Binding-site contacts:
Ligand atom C8 contacts residue GLY1079 of chain 1.C at 3.8 Å.
Ligand atom C7 contacts residue GLY1079 of chain 1.C at 4.4 Å.
Ligand atom N2 contacts residue ASN1078 of chain 1.C at 2.9 Å (h-bond).
Ligand atom C2 contacts residue HIS1081 of chain 1.C at 4.4 Å.
Ligand atom C3 contacts residue ASN1078 of chain 1.C at 3.8 Å.
Ligand atom C5 contacts residue HIS1081 of chain 1.C at 4.2 Å.
Ligand atom C4 contacts residue HIS1081 of chain 1.C at 4.0 Å.
Ligand atom C1 contacts residue ASN1078 of chain 1.C at 1.4 Å.
Ligand atom C1 contacts residue GLY1079 of chain 1.C at 4.3 Å.
Ligand atom C5 contacts residue PHE1083 of chain 1.C at 3.6 Å (hydrophobic).
Ligand atom C5 contacts residue ASN1078 of chain 1.C at 3.7 Å.
Ligand atom O3 contacts residue HIS1081 of chain 1.C at 4.1 Å.
Ligand atom C4 contacts residue ASN1078 of chain 1.C at 4.2 Å.
Ligand atom C3 contacts residue HIS1081 of chain 1.C at 3.5 Å.
Ligand atom O7 contacts residue HIS1081 of chain 1.C at 3.9 Å.
Ligand atom N2 contacts residue GLY1079 of chain 1.C at 4.1 Å.
Ligand atom C7 contacts residue HIS1081 of chain 1.C at 4.4 Å.
Ligand atom O4 contacts residue HIS1081 of chain 1.C at 3.8 Å.
Ligand atom O5 contacts residue ASN1078 of chain 1.C at 2.4 Å (h-bond).
Ligand atom O7 contacts residue ASN1078 of chain 1.C at 4.2 Å.
Ligand atom C2 contacts residue ASN1078 of chain 1.C at 2.5 Å.
Ligand atom C1 contacts residue PHE1083 of chain 1.C at 4.3 Å (hydrophobic).
Ligand atom O5 contacts residue PHE1083 of chain 1.C at 3.8 Å.
Ligand atom C6 contacts residue PHE1083 of chain 1.C at 3.7 Å (hydrophobic).
Ligand atom C7 contacts residue ASN1078 of chain 1.C at 3.8 Å.

The protein below binds the small molecule below.
Small molecule (SMILES): CC(=O)N[C@H]1[C@H](O[C@H]2[C@H](O)[C@@H](NC(C)=O)CO[C@@H]2CO)O[C@H](CO)[C@@H](O)[C@@H]1O

Sequence of chain 1.C:
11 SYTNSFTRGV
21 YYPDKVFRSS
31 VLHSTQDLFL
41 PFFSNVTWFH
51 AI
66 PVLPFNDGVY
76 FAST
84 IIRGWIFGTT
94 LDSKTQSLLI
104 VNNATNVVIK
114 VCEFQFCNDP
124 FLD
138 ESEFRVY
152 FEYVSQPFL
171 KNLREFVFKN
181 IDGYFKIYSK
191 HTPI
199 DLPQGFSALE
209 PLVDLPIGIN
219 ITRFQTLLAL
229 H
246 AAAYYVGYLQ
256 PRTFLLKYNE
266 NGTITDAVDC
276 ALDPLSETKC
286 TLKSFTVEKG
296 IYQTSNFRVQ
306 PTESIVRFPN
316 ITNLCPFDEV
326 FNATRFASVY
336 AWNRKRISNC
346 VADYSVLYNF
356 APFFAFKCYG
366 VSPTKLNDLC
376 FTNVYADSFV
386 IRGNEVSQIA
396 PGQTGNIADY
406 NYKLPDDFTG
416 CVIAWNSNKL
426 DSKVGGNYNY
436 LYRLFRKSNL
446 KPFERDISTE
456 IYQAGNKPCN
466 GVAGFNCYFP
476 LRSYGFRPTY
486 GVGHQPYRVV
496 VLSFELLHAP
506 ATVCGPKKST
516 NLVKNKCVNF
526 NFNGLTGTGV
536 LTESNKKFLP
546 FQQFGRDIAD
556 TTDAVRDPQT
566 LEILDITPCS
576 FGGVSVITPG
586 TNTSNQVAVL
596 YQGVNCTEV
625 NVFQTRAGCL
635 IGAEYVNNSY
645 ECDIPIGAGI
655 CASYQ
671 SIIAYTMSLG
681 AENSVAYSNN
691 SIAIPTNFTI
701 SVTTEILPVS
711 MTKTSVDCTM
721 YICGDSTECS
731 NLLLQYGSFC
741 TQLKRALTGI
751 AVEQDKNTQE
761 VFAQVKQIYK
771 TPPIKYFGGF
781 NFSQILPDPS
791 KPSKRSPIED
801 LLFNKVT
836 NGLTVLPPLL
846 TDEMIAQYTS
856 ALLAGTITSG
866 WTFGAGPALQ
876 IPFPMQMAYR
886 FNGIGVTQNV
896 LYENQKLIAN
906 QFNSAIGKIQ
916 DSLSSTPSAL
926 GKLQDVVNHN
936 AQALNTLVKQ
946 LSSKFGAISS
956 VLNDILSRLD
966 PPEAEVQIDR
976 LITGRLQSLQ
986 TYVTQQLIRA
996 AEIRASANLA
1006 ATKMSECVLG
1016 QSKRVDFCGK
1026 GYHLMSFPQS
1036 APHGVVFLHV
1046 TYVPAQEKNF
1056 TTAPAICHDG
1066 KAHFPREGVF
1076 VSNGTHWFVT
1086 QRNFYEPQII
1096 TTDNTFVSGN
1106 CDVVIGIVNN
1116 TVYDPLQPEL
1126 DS